Binding-site contacts:
Ligand atom PA contacts residue THR26 of chain 1.A at 3.6 Å.
Ligand atom C5 contacts residue ARG113 of chain 1.A at 3.5 Å.
Ligand atom PB contacts residue ARG117 of chain 1.A at 3.6 Å.
Ligand atom PB contacts residue LYS24 of chain 1.A at 3.6 Å.
Ligand atom C2 contacts residue ASN155 of chain 1.A at 3.6 Å.
Ligand atom C4 contacts residue ARG113 of chain 1.A at 3.4 Å.
Ligand atom O3B contacts residue LYS24 of chain 1.A at 2.7 Å (salt-bridge).
Ligand atom O2B contacts residue THR25 of chain 1.A at 2.8 Å (h-bond).
Ligand atom O3A contacts residue ARG117 of chain 1.A at 3.5 Å (salt-bridge).
Ligand atom PB contacts residue GLY21 of chain 1.A at 3.6 Å.
Ligand atom N6 contacts residue LYS156 of chain 1.A at 3.2 Å (salt-bridge).
Ligand atom O3A contacts residue GLY23 of chain 1.A at 3.0 Å (h-bond).
Ligand atom O4' contacts residue ARG113 of chain 1.A at 3.3 Å.
Ligand atom C2' contacts residue THR26 of chain 1.A at 3.6 Å.
Ligand atom C8 contacts residue GLY23 of chain 1.A at 3.6 Å.
Ligand atom O3A contacts residue GLY21 of chain 1.A at 3.7 Å.
Ligand atom C2 contacts residue ARG113 of chain 1.A at 3.4 Å.
Ligand atom O1A contacts residue THR26 of chain 1.A at 2.7 Å (h-bond).
Ligand atom O5' contacts residue THR26 of chain 1.A at 3.6 Å.
Ligand atom C6 contacts residue ARG113 of chain 1.A at 3.4 Å.
Ligand atom O1B contacts residue ARG117 of chain 1.A at 2.7 Å (salt-bridge).
Ligand atom O3A contacts residue LYS24 of chain 1.A at 3.6 Å.
Ligand atom N1 contacts residue PRO157 of chain 1.A at 3.3 Å (h-bond).
Ligand atom O3B contacts residue GLY21 of chain 1.A at 3.5 Å (h-bond).
Ligand atom O1B contacts residue GLY21 of chain 1.A at 2.8 Å (h-bond).
Ligand atom N7 contacts residue GLY23 of chain 1.A at 3.7 Å.
Ligand atom O1A contacts residue THR25 of chain 1.A at 3.3 Å (h-bond).
Ligand atom O2A contacts residue ARG117 of chain 1.A at 3.1 Å (salt-bridge).
Ligand atom N1 contacts residue ARG113 of chain 1.A at 3.4 Å (salt-bridge).
Ligand atom N6 contacts residue SER154 of chain 1.A at 3.5 Å (h-bond).
Ligand atom N1 contacts residue ASN155 of chain 1.A at 3.5 Å (h-bond).
Ligand atom O3B contacts residue VAL22 of chain 1.A at 3.4 Å (h-bond).
Ligand atom N1 contacts residue LYS156 of chain 1.A at 3.1 Å.
Ligand atom PA contacts residue GLY23 of chain 1.A at 3.6 Å.
Ligand atom C5' contacts residue GLY21 of chain 1.A at 3.5 Å.
Ligand atom N3 contacts residue ARG113 of chain 1.A at 3.4 Å (salt-bridge).
Ligand atom O1A contacts residue GLY23 of chain 1.A at 3.4 Å.
Ligand atom O2B contacts residue LYS24 of chain 1.A at 3.5 Å (salt-bridge).
Ligand atom N6 contacts residue LEU160 of chain 1.A at 3.6 Å.
Ligand atom O3B contacts residue GLY23 of chain 1.A at 3.1 Å (h-bond).

The small molecule below binds the protein below.
Small molecule (SMILES): Nc1ncnc2c1ncn2[C@H]1C[C@H](O)[C@@H](CO[P](=O)(O)OP(=O)(O)O)O1

Sequence of chain 1.A:
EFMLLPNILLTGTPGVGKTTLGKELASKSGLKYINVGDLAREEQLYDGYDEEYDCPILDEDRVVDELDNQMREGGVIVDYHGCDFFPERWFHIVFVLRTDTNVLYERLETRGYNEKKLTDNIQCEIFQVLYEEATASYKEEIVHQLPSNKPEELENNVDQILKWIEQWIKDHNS